Sequence of chain 3.A:
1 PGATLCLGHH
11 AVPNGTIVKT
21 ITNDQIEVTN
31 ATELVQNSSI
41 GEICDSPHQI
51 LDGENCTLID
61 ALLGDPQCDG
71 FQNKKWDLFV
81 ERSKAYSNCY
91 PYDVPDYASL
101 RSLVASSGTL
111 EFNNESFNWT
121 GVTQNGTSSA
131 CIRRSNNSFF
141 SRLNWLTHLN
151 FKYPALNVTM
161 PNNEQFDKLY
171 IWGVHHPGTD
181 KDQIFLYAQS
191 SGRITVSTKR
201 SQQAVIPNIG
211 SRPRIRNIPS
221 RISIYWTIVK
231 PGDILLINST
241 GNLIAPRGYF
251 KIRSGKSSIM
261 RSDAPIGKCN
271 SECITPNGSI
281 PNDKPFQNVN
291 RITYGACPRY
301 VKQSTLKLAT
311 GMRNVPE

Sequence of chain 3.C:
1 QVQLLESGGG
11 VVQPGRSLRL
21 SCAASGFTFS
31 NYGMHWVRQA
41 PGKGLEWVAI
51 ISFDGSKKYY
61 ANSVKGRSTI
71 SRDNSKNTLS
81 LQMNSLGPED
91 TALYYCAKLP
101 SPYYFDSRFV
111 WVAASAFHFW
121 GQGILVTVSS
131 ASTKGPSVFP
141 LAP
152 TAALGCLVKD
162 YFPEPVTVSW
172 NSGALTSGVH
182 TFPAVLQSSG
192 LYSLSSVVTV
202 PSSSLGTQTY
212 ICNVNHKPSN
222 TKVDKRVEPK

This small molecule binds to this protein.
Small molecule (SMILES): CC(=O)N[C@H]1[C@H](O[C@H]2[C@H](O)[C@@H](NC(C)=O)CO[C@@H]2CO)O[C@H](CO)[C@@H](O)[C@@H]1O

Binding-site contacts:
Ligand atom C6 contacts residue ALA31 of chain 3.A at 3.8 Å (hydrophobic).
Ligand atom C1 contacts residue ASN30 of chain 3.A at 1.4 Å.
Ligand atom O6 contacts residue THR32 of chain 3.A at 3.6 Å.
Ligand atom C2 contacts residue ASN30 of chain 3.A at 2.5 Å.
Ligand atom O5 contacts residue ALA31 of chain 3.A at 4.2 Å.
Ligand atom C6 contacts residue THR32 of chain 3.A at 4.0 Å.
Ligand atom O5 contacts residue ASN30 of chain 3.A at 2.3 Å (h-bond).
Ligand atom C8 contacts residue PHE109 of chain 3.C at 4.1 Å (hydrophobic).
Ligand atom N2 contacts residue ASN30 of chain 3.A at 2.9 Å (h-bond).
Ligand atom O7 contacts residue PHE109 of chain 3.C at 3.9 Å.
Ligand atom C5 contacts residue ALA31 of chain 3.A at 4.3 Å (hydrophobic).
Ligand atom O6 contacts residue ALA31 of chain 3.A at 3.0 Å (h-bond).
Ligand atom C5 contacts residue ASN30 of chain 3.A at 3.6 Å.
Ligand atom O7 contacts residue ASN30 of chain 3.A at 3.5 Å (h-bond).
Ligand atom C7 contacts residue ASN30 of chain 3.A at 3.4 Å.
Ligand atom O7 contacts residue ARG108 of chain 3.C at 4.2 Å.
Ligand atom C4 contacts residue ASN30 of chain 3.A at 4.2 Å.
Ligand atom C3 contacts residue ASN30 of chain 3.A at 3.8 Å.
Ligand atom C8 contacts residue ASN30 of chain 3.A at 4.5 Å.